Sequence of chain 1.A:
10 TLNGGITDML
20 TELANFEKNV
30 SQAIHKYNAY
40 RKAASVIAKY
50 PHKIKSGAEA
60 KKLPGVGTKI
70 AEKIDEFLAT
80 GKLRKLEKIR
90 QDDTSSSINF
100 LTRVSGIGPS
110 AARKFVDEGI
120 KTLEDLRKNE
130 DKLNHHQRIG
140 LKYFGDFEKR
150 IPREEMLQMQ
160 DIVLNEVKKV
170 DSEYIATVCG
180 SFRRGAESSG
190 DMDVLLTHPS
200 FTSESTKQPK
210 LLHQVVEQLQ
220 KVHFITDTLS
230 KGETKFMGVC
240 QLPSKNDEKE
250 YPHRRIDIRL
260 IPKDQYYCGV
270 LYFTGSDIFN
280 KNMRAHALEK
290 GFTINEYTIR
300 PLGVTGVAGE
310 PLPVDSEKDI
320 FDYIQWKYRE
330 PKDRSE

A protein and the small-molecule ligand that binds it are described below.
Small molecule (SMILES): Cc1cn([C@H]2C[C@H](O[P](=O)(O)OC[C@H]3O[C@@H](n4ccc(N)nc4=O)C[C@@H]3O[P](=O)(O)OC[C@H]3O[C@@H](n4cnc5c(=O)nc(N)[nH]c54)C[C@@H]3O[P](=O)(O)OC[C@H]3O[C@@H](n4cnc5c(=O)nc(N)[nH]c54)C[C@@H]3O)[C@@H](CO[P](=O)(O)O[C@H]3C[C@H](n4cnc5c(=O)nc(N)[nH]c54)O[C@@H]3COP(=O)(O)O)O2)c(=O)[nH]c1=O

Binding-site contacts:
Ligand atom OP1 contacts residue LYS68 of chain 1.A at 3.6 Å.
Ligand atom OP1 contacts residue LYS68 of chain 1.A at 2.7 Å (salt-bridge).
Ligand atom OP2 contacts residue THR67 of chain 1.A at 3.9 Å.
Ligand atom OP2 contacts residue LYS35 of chain 1.A at 3.6 Å (salt-bridge).
Ligand atom C4' contacts residue GLY64 of chain 1.A at 3.3 Å.
Ligand atom C5' contacts residue GLY64 of chain 1.A at 3.2 Å.
Ligand atom P contacts residue LYS68 of chain 1.A at 3.6 Å.
Ligand atom C5' contacts residue TYR39 of chain 1.A at 3.2 Å (hydrophobic).
Ligand atom N3 contacts residue ALA38 of chain 1.A at 3.6 Å.
Ligand atom P contacts residue GLY66 of chain 1.A at 3.6 Å.
Ligand atom O3' contacts residue VAL65 of chain 1.A at 3.7 Å.
Ligand atom P contacts residue LYS35 of chain 1.A at 3.7 Å.
Ligand atom OP2 contacts residue LYS68 of chain 1.A at 3.5 Å (salt-bridge).
Ligand atom P contacts residue GLY64 of chain 1.A at 3.7 Å.
Ligand atom OP2 contacts residue VAL65 of chain 1.A at 3.7 Å.
Ligand atom P contacts residue LYS68 of chain 1.A at 3.8 Å.
Ligand atom OP1 contacts residue LEU62 of chain 1.A at 3.7 Å.
Ligand atom OP1 contacts residue PRO63 of chain 1.A at 3.5 Å.
Ligand atom C6 contacts residue HIS34 of chain 1.A at 3.9 Å.
Ligand atom O5' contacts residue GLY66 of chain 1.A at 3.4 Å.
Ligand atom OP1 contacts residue ILE69 of chain 1.A at 2.8 Å (h-bond).
Ligand atom O3' contacts residue ILE69 of chain 1.A at 3.6 Å.
Ligand atom O3' contacts residue GLY64 of chain 1.A at 3.3 Å.
Ligand atom OP2 contacts residue LYS68 of chain 1.A at 3.1 Å.
Ligand atom C5' contacts residue GLY66 of chain 1.A at 3.5 Å.
Ligand atom OP1 contacts residue THR67 of chain 1.A at 3.7 Å.
Ligand atom C3' contacts residue GLY66 of chain 1.A at 3.7 Å.
Ligand atom OP2 contacts residue GLY66 of chain 1.A at 3.8 Å.
Ligand atom OP3 contacts residue LYS35 of chain 1.A at 2.8 Å (salt-bridge).
Ligand atom OP1 contacts residue VAL65 of chain 1.A at 3.5 Å (h-bond).
Ligand atom OP1 contacts residue NA1 of chain 1.I at 2.9 Å (h-bond).
Ligand atom OP1 contacts residue GLY66 of chain 1.A at 2.9 Å (h-bond).
Ligand atom P contacts residue VAL65 of chain 1.A at 3.9 Å.
Ligand atom C1' contacts residue ALA38 of chain 1.A at 3.9 Å (hydrophobic).
Ligand atom P contacts residue ILE69 of chain 1.A at 3.8 Å.
Ligand atom O6 contacts residue HIS34 of chain 1.A at 3.8 Å.
Ligand atom C3' contacts residue LYS68 of chain 1.A at 3.9 Å.
Ligand atom OP1 contacts residue GLY64 of chain 1.A at 2.7 Å (h-bond).
Ligand atom O4' contacts residue ALA38 of chain 1.A at 3.5 Å.
Ligand atom O5' contacts residue LYS35 of chain 1.A at 3.9 Å.